Sequence of chain 1.C:
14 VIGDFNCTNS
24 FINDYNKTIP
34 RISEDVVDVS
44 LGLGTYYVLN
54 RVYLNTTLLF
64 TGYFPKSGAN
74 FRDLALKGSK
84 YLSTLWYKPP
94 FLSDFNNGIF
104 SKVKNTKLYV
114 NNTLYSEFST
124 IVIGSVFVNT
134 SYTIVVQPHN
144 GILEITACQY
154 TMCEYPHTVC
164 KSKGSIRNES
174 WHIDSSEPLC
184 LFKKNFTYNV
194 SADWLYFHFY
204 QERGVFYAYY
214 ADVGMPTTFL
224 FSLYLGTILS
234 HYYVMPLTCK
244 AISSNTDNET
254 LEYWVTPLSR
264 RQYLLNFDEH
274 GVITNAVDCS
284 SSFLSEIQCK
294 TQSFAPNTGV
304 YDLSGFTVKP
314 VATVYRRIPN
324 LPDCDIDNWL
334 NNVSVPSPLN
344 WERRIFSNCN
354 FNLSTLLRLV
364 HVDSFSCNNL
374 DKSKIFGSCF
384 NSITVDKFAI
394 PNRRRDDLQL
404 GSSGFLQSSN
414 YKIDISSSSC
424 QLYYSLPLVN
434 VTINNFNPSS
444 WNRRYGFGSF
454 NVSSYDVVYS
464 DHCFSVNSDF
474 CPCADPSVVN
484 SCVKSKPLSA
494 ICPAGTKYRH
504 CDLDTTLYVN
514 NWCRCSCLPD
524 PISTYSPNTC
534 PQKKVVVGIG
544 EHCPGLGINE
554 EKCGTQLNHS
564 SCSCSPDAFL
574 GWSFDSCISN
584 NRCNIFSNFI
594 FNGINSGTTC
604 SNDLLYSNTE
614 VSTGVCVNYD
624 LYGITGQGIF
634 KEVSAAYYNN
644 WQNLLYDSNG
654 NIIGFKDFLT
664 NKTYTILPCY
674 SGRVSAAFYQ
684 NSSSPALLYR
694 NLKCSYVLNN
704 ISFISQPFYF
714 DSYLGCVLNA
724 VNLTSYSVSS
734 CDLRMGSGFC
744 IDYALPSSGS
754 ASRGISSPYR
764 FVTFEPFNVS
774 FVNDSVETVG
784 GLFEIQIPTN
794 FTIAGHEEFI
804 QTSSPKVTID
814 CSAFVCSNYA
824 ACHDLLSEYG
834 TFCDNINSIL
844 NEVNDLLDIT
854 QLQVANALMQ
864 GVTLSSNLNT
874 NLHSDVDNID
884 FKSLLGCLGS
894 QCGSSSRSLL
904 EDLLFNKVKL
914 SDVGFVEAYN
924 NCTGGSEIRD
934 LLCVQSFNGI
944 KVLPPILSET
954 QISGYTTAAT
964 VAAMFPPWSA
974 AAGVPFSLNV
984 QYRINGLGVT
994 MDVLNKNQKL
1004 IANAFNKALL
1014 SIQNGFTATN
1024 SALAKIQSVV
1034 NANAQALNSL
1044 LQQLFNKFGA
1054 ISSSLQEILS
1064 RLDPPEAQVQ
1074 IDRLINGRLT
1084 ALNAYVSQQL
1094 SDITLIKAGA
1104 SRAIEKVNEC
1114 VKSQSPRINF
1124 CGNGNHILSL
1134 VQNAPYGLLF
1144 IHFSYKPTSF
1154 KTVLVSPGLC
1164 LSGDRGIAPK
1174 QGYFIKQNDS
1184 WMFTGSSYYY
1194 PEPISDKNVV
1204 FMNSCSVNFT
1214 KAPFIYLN

This protein binds this small molecule.
Small molecule (SMILES): CC(=O)N[C@@H]1[C@@H](O)[C@H](O)[C@@H](CO)O[C@H]1O

Binding-site contacts:
Ligand atom O5 contacts residue THR727 of chain 1.C at 3.9 Å.
Ligand atom C5 contacts residue ASN725 of chain 1.C at 3.7 Å.
Ligand atom C6 contacts residue THR727 of chain 1.C at 4.3 Å.
Ligand atom C1 contacts residue ASN725 of chain 1.C at 1.4 Å.
Ligand atom C3 contacts residue ASN725 of chain 1.C at 3.8 Å.
Ligand atom C2 contacts residue ASN725 of chain 1.C at 2.4 Å.
Ligand atom O7 contacts residue ASN725 of chain 1.C at 4.3 Å.
Ligand atom N2 contacts residue ASN725 of chain 1.C at 2.9 Å (h-bond).
Ligand atom C1 contacts residue THR727 of chain 1.C at 4.1 Å.
Ligand atom C8 contacts residue PHE713 of chain 1.C at 4.4 Å (hydrophobic).
Ligand atom C7 contacts residue ASN725 of chain 1.C at 3.8 Å.
Ligand atom O5 contacts residue ASN725 of chain 1.C at 2.4 Å (h-bond).
Ligand atom C8 contacts residue ASP714 of chain 1.C at 3.3 Å.
Ligand atom C5 contacts residue THR727 of chain 1.C at 3.8 Å.
Ligand atom C4 contacts residue ASN725 of chain 1.C at 4.2 Å.